Sequence of chain 2.B:
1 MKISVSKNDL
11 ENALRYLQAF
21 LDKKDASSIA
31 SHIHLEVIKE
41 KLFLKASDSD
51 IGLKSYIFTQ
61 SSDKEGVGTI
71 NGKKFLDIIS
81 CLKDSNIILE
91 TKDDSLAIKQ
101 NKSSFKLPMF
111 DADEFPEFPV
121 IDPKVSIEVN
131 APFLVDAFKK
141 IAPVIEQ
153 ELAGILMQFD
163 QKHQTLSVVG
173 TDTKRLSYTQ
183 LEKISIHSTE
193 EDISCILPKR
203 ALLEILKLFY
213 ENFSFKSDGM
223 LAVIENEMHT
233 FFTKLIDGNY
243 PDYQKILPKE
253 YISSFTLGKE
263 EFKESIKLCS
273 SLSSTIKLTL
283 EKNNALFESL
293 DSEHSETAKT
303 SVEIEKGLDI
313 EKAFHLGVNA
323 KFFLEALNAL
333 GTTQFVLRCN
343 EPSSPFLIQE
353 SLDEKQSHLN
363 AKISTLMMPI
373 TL

Binding-site contacts:
Ligand atom OAL contacts residue LEU368 of chain 2.B at 3.5 Å.
Ligand atom OAK contacts residue LEU178 of chain 2.B at 3.3 Å (h-bond).
Ligand atom CAA contacts residue ILE248 of chain 2.B at 4.1 Å (hydrophobic).
Ligand atom CAE contacts residue THR175 of chain 2.B at 4.2 Å.
Ligand atom OAL contacts residue MET370 of chain 2.B at 4.0 Å.
Ligand atom CAJ contacts residue THR173 of chain 2.B at 4.2 Å.
Ligand atom CAJ contacts residue LYS176 of chain 2.B at 3.9 Å.
Ligand atom CAI contacts residue THR175 of chain 2.B at 4.2 Å.
Ligand atom OAL contacts residue MET369 of chain 2.B at 4.1 Å.
Ligand atom OAK contacts residue LYS176 of chain 2.B at 3.6 Å.
Ligand atom CAC contacts residue THR175 of chain 2.B at 3.9 Å.
Ligand atom CAI contacts residue ILE248 of chain 2.B at 4.4 Å (hydrophobic).
Ligand atom CAD contacts residue THR175 of chain 2.B at 3.4 Å.
Ligand atom CAI contacts residue LEU368 of chain 2.B at 4.1 Å (hydrophobic).
Ligand atom CAF contacts residue ILE248 of chain 2.B at 3.8 Å (hydrophobic).
Ligand atom OAL contacts residue LYS176 of chain 2.B at 4.1 Å.
Ligand atom CAB contacts residue ILE248 of chain 2.B at 4.5 Å (hydrophobic).
Ligand atom OAK contacts residue THR175 of chain 2.B at 3.8 Å.
Ligand atom CAI contacts residue LYS176 of chain 2.B at 4.3 Å.
Ligand atom CAD contacts residue MET370 of chain 2.B at 4.4 Å (hydrophobic).
Ligand atom CAI contacts residue MET370 of chain 2.B at 4.1 Å (hydrophobic).
Ligand atom NAH contacts residue LYS176 of chain 2.B at 4.5 Å.
Ligand atom OAK contacts residue ASP174 of chain 2.B at 4.1 Å.
Ligand atom CAJ contacts residue LEU178 of chain 2.B at 4.2 Å (hydrophobic).
Ligand atom CAJ contacts residue THR175 of chain 2.B at 3.4 Å.
Ligand atom CAE contacts residue MET370 of chain 2.B at 4.1 Å (hydrophobic).
Ligand atom CAE contacts residue ILE248 of chain 2.B at 3.9 Å (hydrophobic).
Ligand atom CAF contacts residue MET370 of chain 2.B at 4.1 Å (hydrophobic).
Ligand atom CAJ contacts residue ARG177 of chain 2.B at 3.8 Å.
Ligand atom CAD contacts residue ILE248 of chain 2.B at 4.2 Å (hydrophobic).
Ligand atom NAH contacts residue THR175 of chain 2.B at 2.8 Å (h-bond).
Ligand atom OAK contacts residue THR173 of chain 2.B at 3.4 Å (h-bond).
Ligand atom NAH contacts residue THR173 of chain 2.B at 4.3 Å.
Ligand atom CAF contacts residue PRO347 of chain 2.B at 4.5 Å (hydrophobic).
Ligand atom OAK contacts residue LEU368 of chain 2.B at 4.0 Å.
Ligand atom NAH contacts residue ASP174 of chain 2.B at 4.2 Å.
Ligand atom OAK contacts residue ARG177 of chain 2.B at 2.8 Å.

A protein and the small-molecule ligand that binds it are described below.
Small molecule (SMILES): O=C1Nc2ccc(Cl)cc2C1=O